A small-molecule ligand and the protein it binds are described below.
Small molecule (SMILES): NC(N)=NCCC[C@H](NC(=O)[C@@H]1CCCN1)C(=O)N[C@H](C=O)CC1=NC=NC1

Sequence of chain 51.T:
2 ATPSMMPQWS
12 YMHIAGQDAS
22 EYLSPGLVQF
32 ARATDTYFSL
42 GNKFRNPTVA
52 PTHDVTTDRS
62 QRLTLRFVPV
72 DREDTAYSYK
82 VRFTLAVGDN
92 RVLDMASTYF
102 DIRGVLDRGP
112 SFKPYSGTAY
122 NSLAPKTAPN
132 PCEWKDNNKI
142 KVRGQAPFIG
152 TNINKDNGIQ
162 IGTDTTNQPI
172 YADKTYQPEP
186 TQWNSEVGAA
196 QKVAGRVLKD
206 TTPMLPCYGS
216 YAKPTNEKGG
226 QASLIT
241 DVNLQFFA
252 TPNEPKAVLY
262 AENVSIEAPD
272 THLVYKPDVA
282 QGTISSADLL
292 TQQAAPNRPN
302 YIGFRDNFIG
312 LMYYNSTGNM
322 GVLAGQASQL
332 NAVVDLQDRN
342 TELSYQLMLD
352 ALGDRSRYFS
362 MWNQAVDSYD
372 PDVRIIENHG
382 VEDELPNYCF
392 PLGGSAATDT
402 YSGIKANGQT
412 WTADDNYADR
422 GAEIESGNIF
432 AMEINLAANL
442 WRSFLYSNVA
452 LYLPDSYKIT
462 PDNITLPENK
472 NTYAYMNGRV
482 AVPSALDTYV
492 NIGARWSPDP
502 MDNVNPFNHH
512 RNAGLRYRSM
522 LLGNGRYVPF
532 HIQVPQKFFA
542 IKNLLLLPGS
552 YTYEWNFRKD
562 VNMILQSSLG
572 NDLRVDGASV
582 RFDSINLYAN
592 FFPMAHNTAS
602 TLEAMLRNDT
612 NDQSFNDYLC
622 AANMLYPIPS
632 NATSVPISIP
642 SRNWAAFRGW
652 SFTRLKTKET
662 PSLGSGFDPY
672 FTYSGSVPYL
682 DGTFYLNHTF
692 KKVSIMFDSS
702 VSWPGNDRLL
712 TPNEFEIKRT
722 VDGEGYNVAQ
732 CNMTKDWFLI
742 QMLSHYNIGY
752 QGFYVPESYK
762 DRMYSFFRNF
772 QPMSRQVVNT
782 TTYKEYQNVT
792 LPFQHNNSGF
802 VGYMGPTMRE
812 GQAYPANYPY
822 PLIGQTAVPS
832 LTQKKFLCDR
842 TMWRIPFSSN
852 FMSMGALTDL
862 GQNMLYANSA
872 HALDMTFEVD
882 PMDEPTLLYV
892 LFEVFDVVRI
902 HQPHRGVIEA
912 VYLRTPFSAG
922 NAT

Sequence of chain 51.V:
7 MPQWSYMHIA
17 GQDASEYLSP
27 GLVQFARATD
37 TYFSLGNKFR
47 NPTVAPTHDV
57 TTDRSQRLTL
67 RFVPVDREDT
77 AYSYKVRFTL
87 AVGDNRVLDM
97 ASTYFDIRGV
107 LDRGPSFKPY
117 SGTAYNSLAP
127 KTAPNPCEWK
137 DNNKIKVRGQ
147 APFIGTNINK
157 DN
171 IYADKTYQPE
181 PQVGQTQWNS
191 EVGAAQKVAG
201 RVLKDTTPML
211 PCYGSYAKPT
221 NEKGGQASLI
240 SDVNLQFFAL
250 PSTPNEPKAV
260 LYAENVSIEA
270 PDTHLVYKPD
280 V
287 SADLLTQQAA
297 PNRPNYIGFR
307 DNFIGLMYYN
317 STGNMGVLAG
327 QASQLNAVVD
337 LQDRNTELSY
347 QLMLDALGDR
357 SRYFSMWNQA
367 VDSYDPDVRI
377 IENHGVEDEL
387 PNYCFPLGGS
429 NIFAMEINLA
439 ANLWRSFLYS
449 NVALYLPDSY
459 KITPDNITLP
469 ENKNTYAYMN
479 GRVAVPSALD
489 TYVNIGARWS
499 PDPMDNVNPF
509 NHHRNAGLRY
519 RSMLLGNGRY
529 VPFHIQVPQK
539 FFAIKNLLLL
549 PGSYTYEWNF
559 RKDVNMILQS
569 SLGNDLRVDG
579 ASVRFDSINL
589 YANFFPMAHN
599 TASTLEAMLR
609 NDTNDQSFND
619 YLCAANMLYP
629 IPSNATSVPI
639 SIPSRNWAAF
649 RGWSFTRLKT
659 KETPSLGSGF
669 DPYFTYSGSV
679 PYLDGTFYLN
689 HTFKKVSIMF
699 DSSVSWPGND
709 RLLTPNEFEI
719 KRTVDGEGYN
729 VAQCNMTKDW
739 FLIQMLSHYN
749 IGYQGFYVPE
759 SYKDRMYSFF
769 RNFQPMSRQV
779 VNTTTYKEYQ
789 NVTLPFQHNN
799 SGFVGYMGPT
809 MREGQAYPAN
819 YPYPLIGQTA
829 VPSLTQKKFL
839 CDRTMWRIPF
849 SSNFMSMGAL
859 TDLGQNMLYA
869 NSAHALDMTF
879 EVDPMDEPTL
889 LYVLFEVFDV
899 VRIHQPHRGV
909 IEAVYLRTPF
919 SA

Binding-site contacts:
Ligand atom ND1 contacts residue GLU894 of chain 51.T at 3.9 Å.
Ligand atom N contacts residue ARG649 of chain 51.T at 3.8 Å.
Ligand atom CD2 contacts residue ARG845 of chain 51.T at 3.8 Å.
Ligand atom CA contacts residue TYR619 of chain 51.T at 3.6 Å (hydrophobic).
Ligand atom O contacts residue ARG649 of chain 51.T at 3.2 Å (salt-bridge).
Ligand atom CB contacts residue TYR619 of chain 51.T at 3.1 Å (hydrophobic).
Ligand atom CA contacts residue CYS621 of chain 51.T at 3.1 Å (hydrophobic).
Ligand atom CG contacts residue ARG46 of chain 51.V at 3.7 Å.
Ligand atom CD contacts residue ASN617 of chain 51.T at 2.8 Å.
Ligand atom CG contacts residue GLU894 of chain 51.T at 3.8 Å.
Ligand atom ND1 contacts residue LEU348 of chain 51.T at 4.2 Å.
Ligand atom CE1 contacts residue MET843 of chain 51.T at 4.1 Å (hydrophobic).
Ligand atom C contacts residue ARG649 of chain 51.T at 3.8 Å.
Ligand atom N contacts residue TYR619 of chain 51.T at 3.4 Å.
Ligand atom CB contacts residue TYR619 of chain 51.T at 4.0 Å (hydrophobic).
Ligand atom CB contacts residue ARG649 of chain 51.T at 3.8 Å.
Ligand atom CA contacts residue TYR619 of chain 51.T at 3.8 Å (hydrophobic).
Ligand atom C contacts residue TYR619 of chain 51.T at 3.4 Å (hydrophobic).
Ligand atom CB contacts residue PHE896 of chain 51.T at 3.9 Å (hydrophobic).
Ligand atom CA contacts residue ARG649 of chain 51.T at 4.0 Å.
Ligand atom CB contacts residue GLU894 of chain 51.T at 4.2 Å.
Ligand atom C contacts residue ASN617 of chain 51.T at 4.2 Å.
Ligand atom CA contacts residue ASN617 of chain 51.T at 4.2 Å.
Ligand atom N contacts residue ASN617 of chain 51.T at 2.8 Å (h-bond).
Ligand atom CD contacts residue CYS621 of chain 51.T at 4.2 Å (hydrophobic).
Ligand atom CA contacts residue ARG649 of chain 51.T at 3.9 Å.
Ligand atom CD2 contacts residue GLU894 of chain 51.T at 4.2 Å.
Ligand atom CE1 contacts residue GLU894 of chain 51.T at 4.3 Å.
Ligand atom N contacts residue TYR619 of chain 51.T at 3.7 Å.
Ligand atom N contacts residue ASP618 of chain 51.T at 3.5 Å (salt-bridge).
Ligand atom CB contacts residue CYS621 of chain 51.T at 3.7 Å (hydrophobic).
Ligand atom O contacts residue TYR619 of chain 51.T at 3.9 Å.
Ligand atom O contacts residue ARG845 of chain 51.T at 4.2 Å.
Ligand atom CE1 contacts residue LEU348 of chain 51.T at 4.0 Å (hydrophobic).
Ligand atom CG contacts residue PHE896 of chain 51.T at 3.4 Å (hydrophobic).
Ligand atom C contacts residue ARG649 of chain 51.T at 4.2 Å.
Ligand atom CB contacts residue ARG649 of chain 51.T at 3.6 Å.
Ligand atom CD contacts residue ARG46 of chain 51.V at 3.9 Å.
Ligand atom N contacts residue CYS621 of chain 51.T at 3.2 Å (h-bond).
Ligand atom CG contacts residue ASN617 of chain 51.T at 3.6 Å.